This protein binds this small molecule.
Small molecule (SMILES): NCc1ccccc1

Binding-site contacts:
Ligand atom C4 contacts residue GLN174 of chain 1.A at 3.9 Å.
Ligand atom C4 contacts residue TRP193 of chain 1.A at 4.4 Å (hydrophobic).
Ligand atom C contacts residue TRP193 of chain 1.A at 3.5 Å (hydrophobic).
Ligand atom C contacts residue GLY194 of chain 1.A at 4.1 Å.
Ligand atom C3 contacts residue GLN174 of chain 1.A at 3.4 Å.
Ligand atom C3 contacts residue TRP193 of chain 1.A at 4.1 Å (hydrophobic).
Ligand atom C2 contacts residue GLY196 of chain 1.A at 3.8 Å.
Ligand atom C1 contacts residue SER172 of chain 1.A at 4.0 Å.
Ligand atom C contacts residue SER172 of chain 1.A at 3.5 Å.
Ligand atom C6 contacts residue VAL191 of chain 1.A at 3.8 Å (hydrophobic).
Ligand atom C2 contacts residue GLN174 of chain 1.A at 4.1 Å.
Ligand atom C5 contacts residue VAL191 of chain 1.A at 3.8 Å (hydrophobic).
Ligand atom C contacts residue GLY196 of chain 1.A at 3.9 Å.
Ligand atom C4 contacts residue SER192 of chain 1.A at 4.3 Å.
Ligand atom C3 contacts residue SO41 of chain 1.D at 4.3 Å.
Ligand atom N contacts residue CYS173 of chain 1.A at 4.4 Å.
Ligand atom N contacts residue SER172 of chain 1.A at 2.8 Å (h-bond).
Ligand atom C6 contacts residue SER172 of chain 1.A at 3.5 Å.
Ligand atom C4 contacts residue CYS173 of chain 1.A at 4.1 Å (hydrophobic).
Ligand atom C5 contacts residue GLN174 of chain 1.A at 4.1 Å.
Ligand atom C1 contacts residue TRP193 of chain 1.A at 3.7 Å (hydrophobic).
Ligand atom C6 contacts residue TRP193 of chain 1.A at 4.4 Å (hydrophobic).
Ligand atom C contacts residue GLY204 of chain 1.A at 3.9 Å.
Ligand atom C5 contacts residue SER177 of chain 1.A at 3.5 Å.
Ligand atom C contacts residue ASP171 of chain 1.A at 3.9 Å.
Ligand atom C3 contacts residue GLY194 of chain 1.A at 4.1 Å.
Ligand atom C4 contacts residue SER177 of chain 1.A at 3.6 Å.
Ligand atom C4 contacts residue SO41 of chain 1.D at 3.6 Å.
Ligand atom N contacts residue GLY196 of chain 1.A at 3.0 Å (h-bond).
Ligand atom N contacts residue CYS197 of chain 1.A at 3.8 Å.
Ligand atom C5 contacts residue CYS173 of chain 1.A at 3.5 Å (hydrophobic).
Ligand atom C2 contacts residue TRP193 of chain 1.A at 3.5 Å (hydrophobic).
Ligand atom C1 contacts residue GLY194 of chain 1.A at 4.0 Å.
Ligand atom N contacts residue ASP171 of chain 1.A at 2.8 Å (salt-bridge).
Ligand atom C2 contacts residue GLY194 of chain 1.A at 3.4 Å.
Ligand atom C5 contacts residue SER192 of chain 1.A at 4.5 Å.
Ligand atom C6 contacts residue CYS173 of chain 1.A at 3.8 Å (hydrophobic).
Ligand atom C1 contacts residue GLY196 of chain 1.A at 4.2 Å.
Ligand atom C5 contacts residue SO41 of chain 1.D at 4.0 Å.
Ligand atom C1 contacts residue CYS173 of chain 1.A at 4.3 Å (hydrophobic).

Sequence of chain 1.A:
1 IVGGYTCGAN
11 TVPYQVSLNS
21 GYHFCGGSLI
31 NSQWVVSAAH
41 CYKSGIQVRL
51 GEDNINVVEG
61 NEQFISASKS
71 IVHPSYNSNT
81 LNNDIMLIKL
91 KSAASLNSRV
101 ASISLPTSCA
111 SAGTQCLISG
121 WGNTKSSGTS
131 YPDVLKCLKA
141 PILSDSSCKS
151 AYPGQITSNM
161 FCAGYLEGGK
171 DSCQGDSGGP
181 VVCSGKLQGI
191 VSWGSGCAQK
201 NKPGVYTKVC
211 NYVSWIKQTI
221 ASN